Sequence of chain 1.A:
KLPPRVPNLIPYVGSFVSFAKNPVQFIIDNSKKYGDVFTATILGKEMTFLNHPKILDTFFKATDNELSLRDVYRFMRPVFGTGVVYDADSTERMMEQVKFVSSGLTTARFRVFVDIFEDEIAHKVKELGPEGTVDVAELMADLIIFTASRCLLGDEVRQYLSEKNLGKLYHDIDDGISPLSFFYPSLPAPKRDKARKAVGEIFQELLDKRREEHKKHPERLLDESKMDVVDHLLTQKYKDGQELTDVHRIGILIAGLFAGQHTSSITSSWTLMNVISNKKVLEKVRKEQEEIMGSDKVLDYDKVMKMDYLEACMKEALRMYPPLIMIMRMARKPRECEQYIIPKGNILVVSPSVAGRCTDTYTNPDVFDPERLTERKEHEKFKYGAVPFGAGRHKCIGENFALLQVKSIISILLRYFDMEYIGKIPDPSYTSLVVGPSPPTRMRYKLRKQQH

A protein and the small-molecule ligand that binds it are described below.
Small molecule (SMILES): O=C(O[C@H](Cn1ccnc1)c1ccc(Cl)cc1Cl)c1cccc(C(F)(F)F)c1

Binding-site contacts:
Ligand atom C19 contacts residue LEU333 of chain 1.A at 3.6 Å (hydrophobic).
Ligand atom C18 contacts residue ALA268 of chain 1.A at 3.5 Å (hydrophobic).
Ligand atom C4 contacts residue GOL1 of chain 1.D at 3.8 Å.
Ligand atom C19 contacts residue HEM1 of chain 1.B at 3.1 Å.
Ligand atom CD1 contacts residue TYR95 of chain 1.A at 3.6 Å (hydrophobic).
Ligand atom CE1 contacts residue GOL1 of chain 1.D at 3.7 Å.
Ligand atom C12 contacts residue VAL94 of chain 1.A at 3.8 Å (hydrophobic).
Ligand atom C15 contacts residue ALA264 of chain 1.A at 3.9 Å (hydrophobic).
Ligand atom CL1 contacts residue TYR82 of chain 1.A at 3.3 Å.
Ligand atom CG contacts residue MET85 of chain 1.A at 3.6 Å (hydrophobic).
Ligand atom C13 contacts residue HEM1 of chain 1.B at 3.6 Å.
Ligand atom CL1 contacts residue PHE84 of chain 1.A at 3.2 Å.
Ligand atom F3 contacts residue VAL94 of chain 1.A at 3.6 Å.
Ligand atom C11 contacts residue TYR95 of chain 1.A at 3.4 Å (hydrophobic).
Ligand atom CD2 contacts residue GOL1 of chain 1.D at 3.6 Å.
Ligand atom CA contacts residue GOL1 of chain 1.D at 3.6 Å.
Ligand atom C10 contacts residue TYR95 of chain 1.A at 3.2 Å (hydrophobic).
Ligand atom C11 contacts residue HEM1 of chain 1.B at 3.7 Å.
Ligand atom C11 contacts residue VAL94 of chain 1.A at 3.7 Å (hydrophobic).
Ligand atom OH contacts residue PHE267 of chain 1.A at 3.6 Å.
Ligand atom F2 contacts residue HEM1 of chain 1.B at 3.5 Å.
Ligand atom F2 contacts residue VAL110 of chain 1.A at 3.7 Å.
Ligand atom N2 contacts residue HEM1 of chain 1.B at 1.9 Å.
Ligand atom F1 contacts residue ALA264 of chain 1.A at 3.2 Å.
Ligand atom CD1 contacts residue GOL1 of chain 1.D at 3.8 Å.
Ligand atom OH contacts residue PHE89 of chain 1.A at 3.7 Å.
Ligand atom C17 contacts residue LEU333 of chain 1.A at 3.8 Å (hydrophobic).
Ligand atom C12 contacts residue HEM1 of chain 1.B at 3.4 Å.
Ligand atom C18 contacts residue HEM1 of chain 1.B at 2.9 Å.
Ligand atom CA contacts residue LEU333 of chain 1.A at 3.6 Å (hydrophobic).
Ligand atom N contacts residue LEU333 of chain 1.A at 3.4 Å.
Ligand atom CE1 contacts residue TYR95 of chain 1.A at 3.6 Å (hydrophobic).
Ligand atom OH contacts residue ALA268 of chain 1.A at 3.2 Å.
Ligand atom F1 contacts residue GLY265 of chain 1.A at 3.1 Å.
Ligand atom F3 contacts residue ALA264 of chain 1.A at 3.3 Å.
Ligand atom C14 contacts residue ALA264 of chain 1.A at 3.8 Å (hydrophobic).
Ligand atom CL1 contacts residue MET85 of chain 1.A at 3.3 Å.
Ligand atom C17 contacts residue ALA268 of chain 1.A at 3.5 Å (hydrophobic).
Ligand atom OH contacts residue ALA264 of chain 1.A at 3.7 Å.
Ligand atom CL2 contacts residue PHE267 of chain 1.A at 3.4 Å.